Binding-site contacts:
Ligand atom C11 contacts residue ASN34 of chain 1.A at 3.5 Å.
Ligand atom O11 contacts residue ASN34 of chain 1.A at 2.5 Å (h-bond).
Ligand atom O14 contacts residue MET224 of chain 1.A at 3.6 Å.
Ligand atom O10 contacts residue MET71 of chain 1.A at 3.6 Å.
Ligand atom C17 contacts residue MET74 of chain 1.A at 3.7 Å (hydrophobic).
Ligand atom F7B contacts residue MET74 of chain 1.A at 3.2 Å.
Ligand atom C20 contacts residue MET224 of chain 1.A at 3.4 Å (hydrophobic).
Ligand atom O14 contacts residue LEU33 of chain 1.A at 3.7 Å.
Ligand atom C16 contacts residue MET71 of chain 1.A at 3.4 Å (hydrophobic).
Ligand atom F7B contacts residue VAL75 of chain 1.A at 3.2 Å.
Ligand atom N9 contacts residue LEU33 of chain 1.A at 3.2 Å (h-bond).
Ligand atom C8 contacts residue GLN40 of chain 1.A at 3.7 Å.
Ligand atom F7C contacts residue MET78 of chain 1.A at 3.6 Å.
Ligand atom C13 contacts residue ASN34 of chain 1.A at 3.7 Å.
Ligand atom O14 contacts residue GLY37 of chain 1.A at 3.5 Å.
Ligand atom C12 contacts residue THR206 of chain 1.A at 3.7 Å.
Ligand atom F7A contacts residue LEU202 of chain 1.A at 3.6 Å.
Ligand atom C13 contacts residue THR206 of chain 1.A at 3.4 Å.
Ligand atom O15 contacts residue MET224 of chain 1.A at 3.3 Å.
Ligand atom F7B contacts residue MET71 of chain 1.A at 3.8 Å.
Ligand atom C17 contacts residue MET71 of chain 1.A at 3.4 Å (hydrophobic).
Ligand atom F18 contacts residue ILE227 of chain 1.A at 3.8 Å.
Ligand atom F7A contacts residue MET116 of chain 1.A at 3.8 Å.
Ligand atom C19 contacts residue ILE228 of chain 1.A at 3.7 Å (hydrophobic).
Ligand atom C20 contacts residue ILE228 of chain 1.A at 3.5 Å (hydrophobic).
Ligand atom S14 contacts residue MET224 of chain 1.A at 3.6 Å.
Ligand atom N8 contacts residue MET78 of chain 1.A at 3.4 Å.
Ligand atom N8 contacts residue GLN40 of chain 1.A at 3.4 Å (h-bond).
Ligand atom C5 contacts residue LEU36 of chain 1.A at 3.6 Å (hydrophobic).
Ligand atom F7C contacts residue PHE93 of chain 1.A at 3.5 Å.
Ligand atom C1 contacts residue LEU33 of chain 1.A at 3.7 Å (hydrophobic).
Ligand atom C8 contacts residue PHE93 of chain 1.A at 3.7 Å (hydrophobic).
Ligand atom N8 contacts residue ARG81 of chain 1.A at 3.0 Å (salt-bridge).
Ligand atom C6 contacts residue LEU33 of chain 1.A at 3.2 Å (hydrophobic).
Ligand atom C12 contacts residue ASN34 of chain 1.A at 3.7 Å.
Ligand atom O11 contacts residue LEU33 of chain 1.A at 3.1 Å.
Ligand atom C16 contacts residue MET74 of chain 1.A at 3.4 Å (hydrophobic).
Ligand atom C15 contacts residue MET224 of chain 1.A at 3.3 Å (hydrophobic).
Ligand atom C4 contacts residue PHE93 of chain 1.A at 3.7 Å (hydrophobic).
Ligand atom N8 contacts residue MET74 of chain 1.A at 3.6 Å.

This protein binds this small molecule.
Small molecule (SMILES): C[C@](O)(CS(=O)(=O)c1ccc(F)cc1)C(=O)Nc1ccc(C#N)c(C(F)(F)F)c1

Sequence of chain 1.A:
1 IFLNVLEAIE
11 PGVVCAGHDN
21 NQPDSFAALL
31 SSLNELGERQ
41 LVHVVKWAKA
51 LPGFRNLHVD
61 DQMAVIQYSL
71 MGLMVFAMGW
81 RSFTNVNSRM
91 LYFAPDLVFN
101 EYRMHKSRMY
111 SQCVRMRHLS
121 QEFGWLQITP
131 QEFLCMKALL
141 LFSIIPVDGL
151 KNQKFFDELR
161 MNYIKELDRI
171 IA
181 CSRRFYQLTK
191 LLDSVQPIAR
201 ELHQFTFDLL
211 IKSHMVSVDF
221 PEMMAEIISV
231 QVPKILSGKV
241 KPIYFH